Binding-site contacts:
Ligand atom C01 contacts residue LEU318 of chain 1.T at 3.9 Å (hydrophobic).
Ligand atom O19 contacts residue KCX219 of chain 1.T at 3.2 Å (h-bond).
Ligand atom N18 contacts residue GLY279 of chain 1.T at 3.9 Å.
Ligand atom N09 contacts residue CYS321 of chain 1.T at 3.8 Å.
Ligand atom O19 contacts residue ALA169 of chain 1.T at 3.5 Å (h-bond).
Ligand atom O19 contacts residue HIS274 of chain 1.T at 4.0 Å.
Ligand atom O19 contacts residue HIS221 of chain 1.T at 3.1 Å (h-bond).
Ligand atom C07 contacts residue CYS321 of chain 1.T at 3.4 Å (hydrophobic).
Ligand atom C13 contacts residue HIS322 of chain 1.T at 4.0 Å.
Ligand atom C06 contacts residue CYS321 of chain 1.T at 3.6 Å (hydrophobic).
Ligand atom C10 contacts residue CYS321 of chain 1.T at 3.5 Å (hydrophobic).
Ligand atom O19 contacts residue NI1 of chain 1.UA at 3.1 Å (h-bond).
Ligand atom N18 contacts residue ALA169 of chain 1.T at 4.0 Å.
Ligand atom C16 contacts residue GLY279 of chain 1.T at 3.7 Å.
Ligand atom C04 contacts residue CYS321 of chain 1.T at 4.0 Å (hydrophobic).
Ligand atom C08 contacts residue CYS321 of chain 1.T at 3.7 Å (hydrophobic).
Ligand atom S14 contacts residue HIS248 of chain 1.T at 3.9 Å.
Ligand atom C01 contacts residue ALA278 of chain 1.T at 3.6 Å (hydrophobic).
Ligand atom N18 contacts residue NI1 of chain 1.TA at 3.0 Å (h-bond).
Ligand atom N18 contacts residue NI1 of chain 1.UA at 3.3 Å (h-bond).
Ligand atom S14 contacts residue GLY279 of chain 1.T at 3.6 Å (h-bond).
Ligand atom C04 contacts residue MET366 of chain 1.T at 4.0 Å (hydrophobic).
Ligand atom O19 contacts residue HIS248 of chain 1.T at 3.2 Å (h-bond).
Ligand atom C01 contacts residue MET366 of chain 1.T at 3.7 Å (hydrophobic).
Ligand atom O17 contacts residue GLY279 of chain 1.T at 4.0 Å.
Ligand atom C15 contacts residue HIS248 of chain 1.T at 3.6 Å.
Ligand atom O17 contacts residue ALA365 of chain 1.T at 3.7 Å.
Ligand atom C15 contacts residue HIS221 of chain 1.T at 4.0 Å.
Ligand atom N09 contacts residue HIS322 of chain 1.T at 3.9 Å.
Ligand atom O19 contacts residue NI1 of chain 1.TA at 2.0 Å (h-bond).
Ligand atom C05 contacts residue ILE467 of chain 1.P at 3.8 Å (hydrophobic).
Ligand atom C03 contacts residue MET366 of chain 1.T at 3.8 Å (hydrophobic).
Ligand atom C05 contacts residue MET317 of chain 1.T at 3.8 Å (hydrophobic).
Ligand atom C15 contacts residue GLY279 of chain 1.T at 3.9 Å.
Ligand atom N12 contacts residue HIS322 of chain 1.T at 3.8 Å.
Ligand atom C11 contacts residue HIS322 of chain 1.T at 3.5 Å.
Ligand atom C10 contacts residue HIS322 of chain 1.T at 3.6 Å.
Ligand atom N18 contacts residue ASP362 of chain 1.T at 3.6 Å (salt-bridge).
Ligand atom C05 contacts residue MET366 of chain 1.T at 3.7 Å (hydrophobic).
Ligand atom N18 contacts residue ALA365 of chain 1.T at 4.0 Å.

Sequence of chain 1.T:
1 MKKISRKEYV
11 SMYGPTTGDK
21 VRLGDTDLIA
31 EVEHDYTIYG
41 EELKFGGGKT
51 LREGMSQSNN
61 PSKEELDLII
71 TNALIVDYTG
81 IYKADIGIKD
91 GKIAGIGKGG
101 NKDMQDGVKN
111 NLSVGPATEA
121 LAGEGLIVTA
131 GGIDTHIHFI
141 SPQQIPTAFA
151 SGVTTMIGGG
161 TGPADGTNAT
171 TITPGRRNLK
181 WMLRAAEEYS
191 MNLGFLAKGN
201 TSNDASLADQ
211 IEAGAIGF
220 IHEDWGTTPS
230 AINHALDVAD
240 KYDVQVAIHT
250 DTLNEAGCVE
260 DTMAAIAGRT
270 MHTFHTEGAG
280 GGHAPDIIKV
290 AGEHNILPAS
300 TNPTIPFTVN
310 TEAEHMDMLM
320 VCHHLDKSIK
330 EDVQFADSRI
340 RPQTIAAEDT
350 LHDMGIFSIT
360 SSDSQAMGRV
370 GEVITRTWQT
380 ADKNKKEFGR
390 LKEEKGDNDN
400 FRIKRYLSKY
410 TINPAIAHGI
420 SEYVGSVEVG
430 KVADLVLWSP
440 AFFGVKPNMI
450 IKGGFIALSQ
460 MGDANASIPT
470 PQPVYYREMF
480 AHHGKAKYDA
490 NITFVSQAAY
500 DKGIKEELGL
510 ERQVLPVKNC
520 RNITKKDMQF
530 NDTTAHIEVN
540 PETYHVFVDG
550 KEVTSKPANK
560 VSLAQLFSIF

Sequence of chain 1.P:
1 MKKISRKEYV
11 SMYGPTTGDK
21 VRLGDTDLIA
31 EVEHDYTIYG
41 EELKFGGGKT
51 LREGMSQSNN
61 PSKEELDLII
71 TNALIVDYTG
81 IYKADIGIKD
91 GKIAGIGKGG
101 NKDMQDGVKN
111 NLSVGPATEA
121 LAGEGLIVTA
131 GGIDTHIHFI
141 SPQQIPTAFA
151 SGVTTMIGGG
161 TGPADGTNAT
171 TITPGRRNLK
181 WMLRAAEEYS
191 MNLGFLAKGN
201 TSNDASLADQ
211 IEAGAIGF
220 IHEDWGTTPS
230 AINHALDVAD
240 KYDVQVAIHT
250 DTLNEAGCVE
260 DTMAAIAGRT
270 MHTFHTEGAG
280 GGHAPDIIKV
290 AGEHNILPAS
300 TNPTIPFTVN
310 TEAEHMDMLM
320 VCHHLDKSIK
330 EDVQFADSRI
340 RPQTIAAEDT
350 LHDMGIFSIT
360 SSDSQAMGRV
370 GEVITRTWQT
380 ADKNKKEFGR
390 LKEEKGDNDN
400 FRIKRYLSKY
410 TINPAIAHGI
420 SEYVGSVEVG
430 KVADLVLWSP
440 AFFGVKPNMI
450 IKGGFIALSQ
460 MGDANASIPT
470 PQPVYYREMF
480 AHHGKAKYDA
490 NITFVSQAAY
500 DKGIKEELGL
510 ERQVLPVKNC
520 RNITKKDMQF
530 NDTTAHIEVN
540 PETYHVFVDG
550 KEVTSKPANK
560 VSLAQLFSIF

A protein and the small-molecule ligand that binds it are described below.
Small molecule (SMILES): Cc1cc(C)cc(-n2ccnc2SCC(=O)NO)c1